Binding-site contacts:
Ligand atom C4 contacts residue ASN62 of chain 1.E at 4.3 Å.
Ligand atom N2 contacts residue ASN62 of chain 1.E at 2.8 Å (h-bond).
Ligand atom C5 contacts residue ASN62 of chain 1.E at 3.6 Å.
Ligand atom C1 contacts residue PRO60 of chain 1.E at 4.2 Å (hydrophobic).
Ligand atom O5 contacts residue ASN62 of chain 1.E at 2.4 Å (h-bond).
Ligand atom C7 contacts residue ASN62 of chain 1.E at 3.7 Å.
Ligand atom C7 contacts residue PRO60 of chain 1.E at 3.9 Å (hydrophobic).
Ligand atom C2 contacts residue ASN62 of chain 1.E at 2.4 Å.
Ligand atom N2 contacts residue PRO60 of chain 1.E at 3.2 Å (h-bond).
Ligand atom C8 contacts residue PRO60 of chain 1.E at 3.6 Å (hydrophobic).
Ligand atom C3 contacts residue ASN62 of chain 1.E at 3.8 Å.
Ligand atom C1 contacts residue ASN62 of chain 1.E at 1.4 Å.
Ligand atom C8 contacts residue ASN55 of chain 1.E at 4.0 Å.
Ligand atom O3 contacts residue PRO59 of chain 1.E at 4.5 Å.
Ligand atom C2 contacts residue PRO60 of chain 1.E at 4.2 Å (hydrophobic).
Ligand atom O7 contacts residue ASN62 of chain 1.E at 4.3 Å.

Sequence of chain 1.E:
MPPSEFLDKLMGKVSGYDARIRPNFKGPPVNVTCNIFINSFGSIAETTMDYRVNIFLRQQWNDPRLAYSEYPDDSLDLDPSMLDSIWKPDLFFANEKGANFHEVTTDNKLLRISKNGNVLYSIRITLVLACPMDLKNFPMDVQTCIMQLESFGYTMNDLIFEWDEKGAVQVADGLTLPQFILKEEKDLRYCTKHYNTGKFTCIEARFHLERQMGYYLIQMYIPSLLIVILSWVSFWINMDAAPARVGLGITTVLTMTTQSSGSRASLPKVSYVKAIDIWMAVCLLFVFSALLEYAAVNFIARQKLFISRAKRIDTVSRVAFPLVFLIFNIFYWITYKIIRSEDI

A small-molecule ligand and the protein it binds are described below.
Small molecule (SMILES): CC(=O)N[C@H]1[C@H](O[C@H]2[C@H](O)[C@@H](NC(C)=O)CO[C@@H]2CO)O[C@H](CO)[C@@H](O)[C@@H]1O